This protein binds this small molecule.
Small molecule (SMILES): CN1C[C@](C)(O)C(=O)C=C1c1ccc(Br)cc1

Sequence of chain 1.A:
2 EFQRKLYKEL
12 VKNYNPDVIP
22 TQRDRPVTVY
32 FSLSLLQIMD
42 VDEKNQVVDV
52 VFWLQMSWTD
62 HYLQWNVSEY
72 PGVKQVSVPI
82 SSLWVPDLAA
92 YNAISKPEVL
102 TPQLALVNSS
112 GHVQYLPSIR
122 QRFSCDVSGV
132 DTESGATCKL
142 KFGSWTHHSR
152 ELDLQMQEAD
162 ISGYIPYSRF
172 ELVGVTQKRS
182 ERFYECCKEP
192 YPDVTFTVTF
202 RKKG

Binding-site contacts:
Ligand atom BR1 contacts residue LEU11 of chain 1.A at 4.2 Å.
Ligand atom C1 contacts residue GLU10 of chain 1.A at 3.9 Å.
Ligand atom C7 contacts residue GLN65 of chain 1.A at 4.3 Å.
Ligand atom C13 contacts residue TYR63 of chain 1.A at 4.1 Å (hydrophobic).
Ligand atom C13 contacts residue TRP66 of chain 1.A at 4.3 Å (hydrophobic).
Ligand atom BR1 contacts residue VAL108 of chain 1.A at 4.2 Å.
Ligand atom C12 contacts residue LEU7 of chain 1.A at 4.1 Å (hydrophobic).
Ligand atom C6 contacts residue GLN65 of chain 1.A at 4.4 Å.
Ligand atom C13 contacts residue LEU64 of chain 1.A at 3.4 Å (hydrophobic).
Ligand atom BR1 contacts residue VAL79 of chain 1.A at 4.1 Å.
Ligand atom N1 contacts residue TYR63 of chain 1.A at 3.8 Å.
Ligand atom C6 contacts residue GLU10 of chain 1.A at 4.1 Å.
Ligand atom C2 contacts residue TYR63 of chain 1.A at 4.0 Å (hydrophobic).
Ligand atom BR1 contacts residue VAL77 of chain 1.A at 3.7 Å.
Ligand atom BR1 contacts residue LEU7 of chain 1.A at 4.3 Å.
Ligand atom C1 contacts residue TYR63 of chain 1.A at 3.7 Å (hydrophobic).
Ligand atom C10 contacts residue LEU7 of chain 1.A at 3.3 Å (hydrophobic).
Ligand atom N1 contacts residue GLU10 of chain 1.A at 4.4 Å.
Ligand atom C8 contacts residue LEU7 of chain 1.A at 4.4 Å (hydrophobic).
Ligand atom C1 contacts residue ASN14 of chain 1.A at 3.7 Å.
Ligand atom C11 contacts residue TRP66 of chain 1.A at 4.4 Å (hydrophobic).
Ligand atom C7 contacts residue GLU10 of chain 1.A at 4.1 Å.
Ligand atom O2 contacts residue GLU10 of chain 1.A at 4.4 Å.
Ligand atom C4 contacts residue GLU10 of chain 1.A at 3.7 Å.
Ligand atom C6 contacts residue TYR71 of chain 1.A at 3.8 Å (hydrophobic).
Ligand atom C5 contacts residue TYR71 of chain 1.A at 3.9 Å (hydrophobic).
Ligand atom C4 contacts residue ASN14 of chain 1.A at 4.3 Å.
Ligand atom C9 contacts residue LEU11 of chain 1.A at 3.7 Å (hydrophobic).
Ligand atom C10 contacts residue LEU11 of chain 1.A at 3.5 Å (hydrophobic).
Ligand atom C9 contacts residue GLU10 of chain 1.A at 4.2 Å.
Ligand atom C5 contacts residue GLU10 of chain 1.A at 4.3 Å.
Ligand atom C11 contacts residue LEU64 of chain 1.A at 3.7 Å (hydrophobic).
Ligand atom C12 contacts residue LEU64 of chain 1.A at 3.1 Å (hydrophobic).
Ligand atom C9 contacts residue LEU7 of chain 1.A at 3.2 Å (hydrophobic).
Ligand atom C6 contacts residue TRP66 of chain 1.A at 4.4 Å (hydrophobic).
Ligand atom C11 contacts residue LEU7 of chain 1.A at 3.8 Å (hydrophobic).
Ligand atom C12 contacts residue TRP66 of chain 1.A at 3.8 Å (hydrophobic).
Ligand atom BR1 contacts residue LEU64 of chain 1.A at 4.0 Å.
Ligand atom C13 contacts residue GLN65 of chain 1.A at 3.7 Å.
Ligand atom O2 contacts residue TYR71 of chain 1.A at 3.2 Å (h-bond).